Binding-site contacts:
Ligand atom C6 contacts residue PHE175 of chain 1.A at 4.2 Å (hydrophobic).
Ligand atom O6 contacts residue TRP239 of chain 1.A at 4.1 Å.
Ligand atom O6 contacts residue THR184 of chain 1.A at 2.8 Å (h-bond).
Ligand atom O3 contacts residue PHE175 of chain 1.A at 4.0 Å.
Ligand atom C3 contacts residue TRP239 of chain 1.A at 3.6 Å (hydrophobic).
Ligand atom O4 contacts residue MET205 of chain 1.A at 3.7 Å.
Ligand atom C1 contacts residue HIS172 of chain 1.A at 4.3 Å.
Ligand atom O4 contacts residue HIS172 of chain 1.A at 3.0 Å (h-bond).
Ligand atom C6 contacts residue THR184 of chain 1.A at 3.4 Å.
Ligand atom O1 contacts residue LEU268 of chain 1.A at 3.0 Å.
Ligand atom O5 contacts residue HIS172 of chain 1.A at 3.5 Å (h-bond).
Ligand atom C2 contacts residue MET205 of chain 1.A at 4.1 Å (hydrophobic).
Ligand atom O6 contacts residue TRP239 of chain 1.A at 3.5 Å (h-bond).
Ligand atom C8 contacts residue SER174 of chain 1.A at 4.3 Å.
Ligand atom C6 contacts residue TRP239 of chain 1.A at 3.6 Å (hydrophobic).
Ligand atom C7 contacts residue SER174 of chain 1.A at 4.2 Å.
Ligand atom C6 contacts residue TYR203 of chain 1.A at 3.7 Å (hydrophobic).
Ligand atom O4 contacts residue HIS172 of chain 1.A at 4.4 Å.
Ligand atom C4 contacts residue TRP239 of chain 1.A at 3.5 Å (hydrophobic).
Ligand atom O6 contacts residue TYR203 of chain 1.A at 4.4 Å.
Ligand atom C1 contacts residue LEU268 of chain 1.A at 4.4 Å (hydrophobic).
Ligand atom N2 contacts residue SER174 of chain 1.A at 3.8 Å.
Ligand atom C1 contacts residue TRP239 of chain 1.A at 4.5 Å (hydrophobic).
Ligand atom O3 contacts residue SER174 of chain 1.A at 3.1 Å (h-bond).
Ligand atom O4 contacts residue GLU242 of chain 1.A at 2.7 Å (salt-bridge).
Ligand atom O3 contacts residue MET205 of chain 1.A at 4.2 Å.
Ligand atom C5 contacts residue GLU242 of chain 1.A at 4.0 Å.
Ligand atom C5 contacts residue TRP239 of chain 1.A at 3.6 Å (hydrophobic).
Ligand atom C6 contacts residue GLU242 of chain 1.A at 3.5 Å.
Ligand atom C5 contacts residue HIS172 of chain 1.A at 4.1 Å.
Ligand atom O6 contacts residue PHE175 of chain 1.A at 3.5 Å.
Ligand atom O3 contacts residue HIS172 of chain 1.A at 3.9 Å.
Ligand atom C4 contacts residue HIS172 of chain 1.A at 4.1 Å.
Ligand atom C2 contacts residue SER174 of chain 1.A at 4.3 Å.
Ligand atom C3 contacts residue SER174 of chain 1.A at 3.6 Å.
Ligand atom C4 contacts residue GLU242 of chain 1.A at 3.3 Å.
Ligand atom C6 contacts residue HIS172 of chain 1.A at 4.0 Å.
Ligand atom O3 contacts residue TRP239 of chain 1.A at 4.4 Å.
Ligand atom C2 contacts residue HIS172 of chain 1.A at 4.3 Å.

Sequence of chain 1.A:
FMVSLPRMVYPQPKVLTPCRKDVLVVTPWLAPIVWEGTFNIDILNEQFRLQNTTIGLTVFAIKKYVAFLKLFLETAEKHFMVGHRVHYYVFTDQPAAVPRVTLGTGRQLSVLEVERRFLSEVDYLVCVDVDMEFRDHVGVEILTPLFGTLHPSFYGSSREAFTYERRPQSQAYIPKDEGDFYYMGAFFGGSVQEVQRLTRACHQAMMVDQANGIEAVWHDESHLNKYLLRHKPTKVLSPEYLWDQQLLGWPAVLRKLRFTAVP

A protein and the small-molecule ligand that binds it are described below.
Small molecule (SMILES): CC(=O)N[C@@H]1[C@@H](O)[C@H](O[C@@H]2O[C@H](CO)[C@H](O)[C@H](O)[C@H]2O)[C@@H](CO)O[C@@H]1O